A small-molecule ligand and the protein it binds are described below.
Small molecule (SMILES): CC[C@H](C)[C@H](NC(=O)[C@H](CO)NC(=O)[C@H](CC(=O)O)NC(=O)[C@@H](N)CCC(=O)O)C(=O)N[C@@H](CC(C)C)C(=O)N[C@@H](CCC(N)=O)C(=O)N1CCC[C@H]1C(=O)NCC(=O)N[C@@H](C)C(=O)N[C@@H](Cc1ccccc1)C(=O)N[C@@H](CO)C(=O)N[C@@H](C)C(=O)N[C@H](C=O)CC(N)=O

Sequence of chain 3.HA:
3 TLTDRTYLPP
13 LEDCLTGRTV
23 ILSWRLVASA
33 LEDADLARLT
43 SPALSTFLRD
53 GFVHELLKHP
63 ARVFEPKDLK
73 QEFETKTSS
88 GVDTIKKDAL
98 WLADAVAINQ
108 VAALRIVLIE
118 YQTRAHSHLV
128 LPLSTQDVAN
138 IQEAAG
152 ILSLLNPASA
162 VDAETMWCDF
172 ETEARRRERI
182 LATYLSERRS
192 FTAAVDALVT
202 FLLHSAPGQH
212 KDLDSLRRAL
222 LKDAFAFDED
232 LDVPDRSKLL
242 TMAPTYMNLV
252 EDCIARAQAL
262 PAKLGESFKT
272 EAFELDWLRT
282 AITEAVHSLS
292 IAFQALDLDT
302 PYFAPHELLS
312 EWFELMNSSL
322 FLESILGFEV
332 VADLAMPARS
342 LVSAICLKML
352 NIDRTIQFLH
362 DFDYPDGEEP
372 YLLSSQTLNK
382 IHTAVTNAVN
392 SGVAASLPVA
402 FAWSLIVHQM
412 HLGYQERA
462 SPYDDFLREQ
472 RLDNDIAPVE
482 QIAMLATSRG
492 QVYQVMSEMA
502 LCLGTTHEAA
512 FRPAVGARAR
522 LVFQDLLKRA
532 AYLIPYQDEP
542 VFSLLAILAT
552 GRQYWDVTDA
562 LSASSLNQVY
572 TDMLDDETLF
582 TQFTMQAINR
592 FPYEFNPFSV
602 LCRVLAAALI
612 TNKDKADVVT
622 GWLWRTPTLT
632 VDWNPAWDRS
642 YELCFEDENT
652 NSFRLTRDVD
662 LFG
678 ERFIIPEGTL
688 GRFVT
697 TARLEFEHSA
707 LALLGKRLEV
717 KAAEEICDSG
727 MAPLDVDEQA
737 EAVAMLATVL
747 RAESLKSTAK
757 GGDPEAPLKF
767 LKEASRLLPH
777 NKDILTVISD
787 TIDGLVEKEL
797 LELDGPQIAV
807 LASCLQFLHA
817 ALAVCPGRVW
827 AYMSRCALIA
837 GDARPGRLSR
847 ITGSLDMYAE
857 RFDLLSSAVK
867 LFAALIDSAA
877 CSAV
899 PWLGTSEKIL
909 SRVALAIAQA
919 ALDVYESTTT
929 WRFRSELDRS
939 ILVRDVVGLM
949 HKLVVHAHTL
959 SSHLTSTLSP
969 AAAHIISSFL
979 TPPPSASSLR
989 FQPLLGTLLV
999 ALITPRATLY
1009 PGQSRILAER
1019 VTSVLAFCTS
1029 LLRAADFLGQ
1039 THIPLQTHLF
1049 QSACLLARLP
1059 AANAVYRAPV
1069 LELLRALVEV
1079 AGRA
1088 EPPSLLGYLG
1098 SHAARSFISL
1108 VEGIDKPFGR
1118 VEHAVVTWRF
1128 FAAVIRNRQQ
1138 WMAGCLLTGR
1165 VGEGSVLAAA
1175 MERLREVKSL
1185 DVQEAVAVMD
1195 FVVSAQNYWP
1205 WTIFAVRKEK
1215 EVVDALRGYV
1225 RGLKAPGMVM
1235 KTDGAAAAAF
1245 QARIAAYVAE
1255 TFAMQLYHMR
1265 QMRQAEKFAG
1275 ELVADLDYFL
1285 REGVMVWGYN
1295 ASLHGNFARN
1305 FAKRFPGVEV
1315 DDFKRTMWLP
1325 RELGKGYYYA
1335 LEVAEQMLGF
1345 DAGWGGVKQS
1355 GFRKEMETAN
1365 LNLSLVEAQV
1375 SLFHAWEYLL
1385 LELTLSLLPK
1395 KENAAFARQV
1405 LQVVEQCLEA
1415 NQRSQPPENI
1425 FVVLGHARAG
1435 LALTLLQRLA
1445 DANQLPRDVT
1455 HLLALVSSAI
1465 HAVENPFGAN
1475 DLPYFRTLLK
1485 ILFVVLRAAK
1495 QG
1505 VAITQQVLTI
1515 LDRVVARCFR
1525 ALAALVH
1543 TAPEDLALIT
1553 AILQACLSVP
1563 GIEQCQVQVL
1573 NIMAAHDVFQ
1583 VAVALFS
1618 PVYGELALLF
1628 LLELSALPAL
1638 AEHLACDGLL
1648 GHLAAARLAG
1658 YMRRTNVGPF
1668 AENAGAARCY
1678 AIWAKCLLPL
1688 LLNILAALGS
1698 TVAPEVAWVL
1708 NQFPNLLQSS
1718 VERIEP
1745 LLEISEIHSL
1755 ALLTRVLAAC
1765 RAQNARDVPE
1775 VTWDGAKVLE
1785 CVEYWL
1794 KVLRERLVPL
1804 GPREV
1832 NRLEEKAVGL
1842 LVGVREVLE

Binding-site contacts:
Ligand atom N contacts residue PRO536 of chain 3.HA at 4.2 Å.
Ligand atom CB contacts residue THR488 of chain 3.HA at 4.4 Å.
Ligand atom CA contacts residue ILE535 of chain 3.HA at 3.8 Å (hydrophobic).
Ligand atom CB contacts residue TYR537 of chain 3.HA at 3.0 Å (hydrophobic).
Ligand atom CB contacts residue ILE535 of chain 3.HA at 4.2 Å (hydrophobic).
Ligand atom CD2 contacts residue MET485 of chain 3.HA at 4.0 Å (hydrophobic).
Ligand atom CD1 contacts residue THR488 of chain 3.HA at 4.2 Å.
Ligand atom CA contacts residue TYR537 of chain 3.HA at 4.5 Å (hydrophobic).
Ligand atom CD1 contacts residue ILE535 of chain 3.HA at 4.0 Å (hydrophobic).
Ligand atom CB contacts residue GLU481 of chain 3.HA at 3.6 Å.
Ligand atom O contacts residue PRO536 of chain 3.HA at 3.8 Å.
Ligand atom ND2 contacts residue TYR533 of chain 3.HA at 3.7 Å.
Ligand atom N contacts residue ILE535 of chain 3.HA at 3.7 Å.
Ligand atom CG contacts residue TYR533 of chain 3.HA at 3.3 Å (hydrophobic).
Ligand atom CD1 contacts residue GLN538 of chain 3.HA at 3.1 Å.
Ligand atom CD2 contacts residue ALA484 of chain 3.HA at 3.6 Å (hydrophobic).
Ligand atom CG1 contacts residue THR488 of chain 3.HA at 4.2 Å.
Ligand atom C contacts residue HIS409 of chain 3.HA at 4.4 Å.
Ligand atom OD1 contacts residue TYR533 of chain 3.HA at 3.4 Å.
Ligand atom NE2 contacts residue PRO536 of chain 3.HA at 4.2 Å.
Ligand atom CB contacts residue LEU534 of chain 3.HA at 4.3 Å (hydrophobic).
Ligand atom CD2 contacts residue THR488 of chain 3.HA at 4.2 Å.
Ligand atom CD1 contacts residue PHE402 of chain 3.HA at 4.0 Å (hydrophobic).
Ligand atom O contacts residue LEU534 of chain 3.HA at 4.3 Å.
Ligand atom CG contacts residue PRO536 of chain 3.HA at 4.5 Å (hydrophobic).
Ligand atom CB contacts residue TYR533 of chain 3.HA at 3.6 Å (hydrophobic).
Ligand atom CD1 contacts residue LEU413 of chain 3.HA at 4.1 Å (hydrophobic).
Ligand atom CG contacts residue TYR537 of chain 3.HA at 3.2 Å (hydrophobic).
Ligand atom CE1 contacts residue LEU413 of chain 3.HA at 4.2 Å (hydrophobic).
Ligand atom CD1 contacts residue ILE535 of chain 3.HA at 4.0 Å (hydrophobic).
Ligand atom CD contacts residue TYR537 of chain 3.HA at 4.5 Å (hydrophobic).
Ligand atom O contacts residue HIS409 of chain 3.HA at 3.6 Å.